Sequence of chain 1.E:
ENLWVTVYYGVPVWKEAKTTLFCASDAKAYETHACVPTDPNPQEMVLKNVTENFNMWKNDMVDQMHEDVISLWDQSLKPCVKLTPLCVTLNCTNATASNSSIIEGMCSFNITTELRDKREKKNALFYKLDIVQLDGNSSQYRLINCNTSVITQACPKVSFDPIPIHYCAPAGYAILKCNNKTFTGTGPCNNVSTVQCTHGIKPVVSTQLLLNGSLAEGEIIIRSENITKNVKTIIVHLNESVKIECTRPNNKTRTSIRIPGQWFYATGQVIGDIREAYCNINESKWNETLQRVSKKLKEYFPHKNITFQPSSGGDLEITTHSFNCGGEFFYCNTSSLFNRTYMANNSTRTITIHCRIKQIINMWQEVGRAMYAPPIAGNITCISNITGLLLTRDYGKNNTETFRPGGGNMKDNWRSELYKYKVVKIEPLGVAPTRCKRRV

This protein binds this small molecule.
Small molecule (SMILES): CC(=O)N[C@@H]1[C@@H](O)[C@H](O)[C@@H](CO)O[C@H]1O

Binding-site contacts:
Ligand atom O7 contacts residue ASN350 of chain 1.E at 3.1 Å (h-bond).
Ligand atom C5 contacts residue ASN350 of chain 1.E at 3.7 Å.
Ligand atom N2 contacts residue ASN350 of chain 1.E at 2.9 Å (h-bond).
Ligand atom C2 contacts residue ASN350 of chain 1.E at 2.4 Å.
Ligand atom C3 contacts residue ASN350 of chain 1.E at 3.8 Å.
Ligand atom O7 contacts residue SER346 of chain 1.E at 3.8 Å.
Ligand atom C7 contacts residue SER346 of chain 1.E at 4.2 Å.
Ligand atom C8 contacts residue PRO321 of chain 1.E at 3.9 Å (hydrophobic).
Ligand atom C8 contacts residue ASN350 of chain 1.E at 4.4 Å.
Ligand atom C7 contacts residue ASN350 of chain 1.E at 3.2 Å.
Ligand atom C1 contacts residue ASN350 of chain 1.E at 1.4 Å.
Ligand atom O5 contacts residue ASN350 of chain 1.E at 2.4 Å (h-bond).
Ligand atom C8 contacts residue SER346 of chain 1.E at 4.0 Å.
Ligand atom C4 contacts residue ASN350 of chain 1.E at 4.2 Å.